Sequence of chain 1.E:
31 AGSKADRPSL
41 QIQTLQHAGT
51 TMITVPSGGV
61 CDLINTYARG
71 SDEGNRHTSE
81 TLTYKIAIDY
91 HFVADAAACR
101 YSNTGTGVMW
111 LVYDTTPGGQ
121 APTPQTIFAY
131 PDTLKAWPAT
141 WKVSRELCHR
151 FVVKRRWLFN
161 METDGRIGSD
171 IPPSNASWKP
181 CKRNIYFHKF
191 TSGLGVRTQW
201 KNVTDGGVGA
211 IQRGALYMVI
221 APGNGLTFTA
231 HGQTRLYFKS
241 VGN

A protein and the small-molecule ligand that binds it are described below.
Small molecule (SMILES): Cc1cn([C@H]2C[C@H](O[P](=O)(O)OC[C@H]3O[C@@H](n4ccc(N)nc4=O)C[C@@H]3O[P](=O)(O)OC[C@H]3O[C@@H](n4ccc(N)nc4=O)C[C@@H]3O[P](=O)(O)OC[C@H]3O[C@@H](n4ccc(N)nc4=O)C[C@@H]3O[P](=O)(O)OC[C@H]3O[C@@H](n4cnc5c(N)ncnc54)C[C@@H]3O)[C@@H](CO[P](=O)(O)O[C@H]3C[C@H](n4cnc5c(N)ncnc54)O[C@@H]3CO[P](=O)(O)O[C@H]3C[C@H](n4cnc5c(N)ncnc54)O[C@@H]3CO[P](=O)(O)O[C@H]3C[C@H](n4cnc5c(N)ncnc54)O[C@@H]3CO[P](=O)(O)O[C@H]3C[C@H](n4cnc5c(N)ncnc54)O[C@@H]3COP(=O)=O)O2)c(=O)[nH]c1=O

Binding-site contacts:
Ligand atom N6 contacts residue PHE190 of chain 1.D at 3.5 Å.
Ligand atom OP1 contacts residue HIS149 of chain 1.E at 3.1 Å.
Ligand atom C6 contacts residue PHE190 of chain 1.D at 3.3 Å (hydrophobic).
Ligand atom OP1 contacts residue VAL153 of chain 1.E at 3.3 Å.
Ligand atom C2' contacts residue LYS154 of chain 1.E at 3.6 Å.
Ligand atom C2 contacts residue PHE190 of chain 1.D at 4.2 Å (hydrophobic).
Ligand atom N3 contacts residue LYS34 of chain 1.E at 3.3 Å (salt-bridge).
Ligand atom O5' contacts residue HIS149 of chain 1.E at 4.2 Å.
Ligand atom OP1 contacts residue ILE42 of chain 1.D at 4.1 Å.
Ligand atom O3' contacts residue TYR237 of chain 1.D at 3.6 Å.
Ligand atom C5 contacts residue PHE190 of chain 1.D at 3.3 Å (hydrophobic).
Ligand atom C2' contacts residue ARG155 of chain 1.E at 3.1 Å.
Ligand atom OP2 contacts residue ARG235 of chain 1.D at 2.5 Å (salt-bridge).
Ligand atom N9 contacts residue PHE190 of chain 1.D at 3.7 Å.
Ligand atom OP1 contacts residue ARG145 of chain 1.E at 2.3 Å (salt-bridge).
Ligand atom C7 contacts residue LEU40 of chain 1.D at 3.5 Å (hydrophobic).
Ligand atom C2 contacts residue LYS34 of chain 1.E at 3.3 Å.
Ligand atom C1' contacts residue ARG155 of chain 1.E at 3.6 Å.
Ligand atom OP2 contacts residue ARG156 of chain 1.E at 3.8 Å.
Ligand atom P contacts residue HIS149 of chain 1.E at 3.8 Å.
Ligand atom P contacts residue TYR237 of chain 1.D at 3.8 Å.
Ligand atom C2' contacts residue TYR237 of chain 1.D at 4.0 Å (hydrophobic).
Ligand atom N7 contacts residue PHE190 of chain 1.D at 3.5 Å.
Ligand atom C3' contacts residue ILE42 of chain 1.D at 3.7 Å (hydrophobic).
Ligand atom O3' contacts residue SER39 of chain 1.D at 4.1 Å.
Ligand atom P contacts residue ARG235 of chain 1.D at 3.3 Å.
Ligand atom C8 contacts residue PHE190 of chain 1.D at 3.5 Å (hydrophobic).
Ligand atom O4 contacts residue LYS85 of chain 1.D at 3.2 Å (salt-bridge).
Ligand atom N3 contacts residue PHE190 of chain 1.D at 3.9 Å.
Ligand atom C2' contacts residue LEU40 of chain 1.D at 4.0 Å (hydrophobic).
Ligand atom OP1 contacts residue ARG235 of chain 1.D at 3.1 Å (salt-bridge).
Ligand atom O3' contacts residue VAL153 of chain 1.E at 4.1 Å.
Ligand atom C7 contacts residue TYR237 of chain 1.D at 4.1 Å (hydrophobic).
Ligand atom C5' contacts residue ILE42 of chain 1.D at 3.8 Å (hydrophobic).
Ligand atom C4 contacts residue PHE190 of chain 1.D at 3.4 Å (hydrophobic).
Ligand atom N1 contacts residue PHE190 of chain 1.D at 3.7 Å.
Ligand atom N4 contacts residue TYR113 of chain 1.E at 3.8 Å.
Ligand atom P contacts residue ARG145 of chain 1.E at 3.7 Å.
Ligand atom OP2 contacts residue HIS149 of chain 1.E at 3.3 Å.
Ligand atom OP2 contacts residue TYR237 of chain 1.D at 2.7 Å (h-bond).

Sequence of chain 1.D:
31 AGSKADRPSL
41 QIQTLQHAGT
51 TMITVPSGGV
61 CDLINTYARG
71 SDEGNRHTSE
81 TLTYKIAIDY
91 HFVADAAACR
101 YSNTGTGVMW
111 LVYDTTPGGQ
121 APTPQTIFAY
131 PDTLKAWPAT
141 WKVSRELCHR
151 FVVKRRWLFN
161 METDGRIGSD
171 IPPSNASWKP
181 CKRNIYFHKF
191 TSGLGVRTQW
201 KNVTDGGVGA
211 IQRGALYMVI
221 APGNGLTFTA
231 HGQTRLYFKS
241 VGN